Sequence of chain 1.B:
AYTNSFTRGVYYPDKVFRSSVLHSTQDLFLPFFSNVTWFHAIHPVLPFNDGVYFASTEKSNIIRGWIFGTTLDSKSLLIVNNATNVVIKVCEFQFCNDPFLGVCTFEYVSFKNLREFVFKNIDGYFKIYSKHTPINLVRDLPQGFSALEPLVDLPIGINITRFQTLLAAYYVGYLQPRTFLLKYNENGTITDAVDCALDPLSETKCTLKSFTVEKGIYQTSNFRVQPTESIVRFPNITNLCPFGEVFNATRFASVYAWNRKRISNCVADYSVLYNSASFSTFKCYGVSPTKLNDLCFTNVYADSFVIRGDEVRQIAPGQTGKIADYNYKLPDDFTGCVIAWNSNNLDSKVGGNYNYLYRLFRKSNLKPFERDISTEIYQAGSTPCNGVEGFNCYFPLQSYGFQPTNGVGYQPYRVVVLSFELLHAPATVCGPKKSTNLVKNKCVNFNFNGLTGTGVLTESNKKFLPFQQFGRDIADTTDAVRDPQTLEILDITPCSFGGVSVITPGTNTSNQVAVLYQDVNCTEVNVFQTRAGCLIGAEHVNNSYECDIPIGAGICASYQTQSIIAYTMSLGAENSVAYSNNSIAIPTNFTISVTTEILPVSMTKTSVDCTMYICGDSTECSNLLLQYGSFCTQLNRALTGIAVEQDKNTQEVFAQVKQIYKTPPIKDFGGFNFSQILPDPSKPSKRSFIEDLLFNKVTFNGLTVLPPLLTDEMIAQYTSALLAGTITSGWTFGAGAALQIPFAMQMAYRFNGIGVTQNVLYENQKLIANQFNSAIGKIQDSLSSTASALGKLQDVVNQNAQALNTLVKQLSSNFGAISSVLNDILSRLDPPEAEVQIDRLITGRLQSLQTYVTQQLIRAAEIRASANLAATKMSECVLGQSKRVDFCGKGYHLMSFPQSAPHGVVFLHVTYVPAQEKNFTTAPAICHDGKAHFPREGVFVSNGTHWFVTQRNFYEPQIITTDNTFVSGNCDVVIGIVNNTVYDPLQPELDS

A small-molecule ligand and the protein it binds are described below.
Small molecule (SMILES): CC(=O)N[C@@H]1[C@@H](O)[C@H](O)[C@@H](CO)O[C@H]1O

Binding-site contacts:
Ligand atom C3 contacts residue VAL127 of chain 1.B at 4.3 Å (hydrophobic).
Ligand atom C3 contacts residue VAL171 of chain 1.B at 4.0 Å (hydrophobic).
Ligand atom C3 contacts residue ASN125 of chain 1.B at 3.9 Å.
Ligand atom N2 contacts residue ASN122 of chain 1.B at 3.1 Å (h-bond).
Ligand atom O6 contacts residue VAL127 of chain 1.B at 3.6 Å.
Ligand atom O5 contacts residue VAL127 of chain 1.B at 4.2 Å.
Ligand atom O3 contacts residue ASN125 of chain 1.B at 3.2 Å (h-bond).
Ligand atom O3 contacts residue VAL171 of chain 1.B at 4.3 Å.
Ligand atom O6 contacts residue GLU169 of chain 1.B at 3.6 Å.
Ligand atom C8 contacts residue ASN125 of chain 1.B at 3.4 Å.
Ligand atom C1 contacts residue VAL127 of chain 1.B at 3.8 Å (hydrophobic).
Ligand atom C1 contacts residue ASN122 of chain 1.B at 3.7 Å.
Ligand atom C8 contacts residue ASN122 of chain 1.B at 3.5 Å.
Ligand atom O7 contacts residue ASN122 of chain 1.B at 4.1 Å.
Ligand atom N2 contacts residue ASN125 of chain 1.B at 3.5 Å.
Ligand atom O6 contacts residue VAL171 of chain 1.B at 3.7 Å.
Ligand atom C7 contacts residue ASN125 of chain 1.B at 4.2 Å.
Ligand atom C5 contacts residue VAL127 of chain 1.B at 3.9 Å (hydrophobic).
Ligand atom C2 contacts residue VAL127 of chain 1.B at 4.5 Å (hydrophobic).
Ligand atom O6 contacts residue LYS129 of chain 1.B at 4.4 Å.
Ligand atom C7 contacts residue ASN122 of chain 1.B at 3.7 Å.
Ligand atom C2 contacts residue ASN125 of chain 1.B at 4.4 Å.
Ligand atom O4 contacts residue VAL171 of chain 1.B at 3.5 Å.
Ligand atom C2 contacts residue ASN122 of chain 1.B at 4.0 Å.
Ligand atom C4 contacts residue VAL171 of chain 1.B at 4.3 Å (hydrophobic).